Sequence of chain 1.G:
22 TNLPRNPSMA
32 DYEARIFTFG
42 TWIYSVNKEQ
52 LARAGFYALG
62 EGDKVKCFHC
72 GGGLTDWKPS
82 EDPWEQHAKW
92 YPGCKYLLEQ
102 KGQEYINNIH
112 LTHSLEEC

Sequence of chain 1.F:
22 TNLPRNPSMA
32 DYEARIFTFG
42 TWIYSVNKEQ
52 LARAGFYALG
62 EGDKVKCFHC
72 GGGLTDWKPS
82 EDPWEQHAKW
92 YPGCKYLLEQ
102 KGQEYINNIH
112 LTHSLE

A small-molecule ligand and the protein it binds are described below.
Small molecule (SMILES): CCO[C@@H]1C[C@@H]2CN(C(=O)[C@@H](NC(=O)[C@H](C)NC)C3CCC(F)(F)CC3)[C@H](C(=O)N[C@@H]3CCOc4ccccc43)CN2C1

Binding-site contacts:
Ligand atom C13 contacts residue GLY74 of chain 1.G at 3.6 Å.
Ligand atom O31 contacts residue THR76 of chain 1.G at 2.9 Å (h-bond).
Ligand atom C39 contacts residue GLU82 of chain 1.G at 3.5 Å.
Ligand atom C27 contacts residue LYS65 of chain 1.G at 3.8 Å.
Ligand atom C37 contacts residue GLN87 of chain 1.G at 3.9 Å.
Ligand atom C41 contacts residue ASP77 of chain 1.G at 3.4 Å.
Ligand atom N40 contacts residue GLN87 of chain 1.G at 3.6 Å (h-bond).
Ligand atom C37 contacts residue GLU82 of chain 1.G at 3.5 Å.
Ligand atom N40 contacts residue ASP77 of chain 1.G at 3.8 Å.
Ligand atom C1 contacts residue LEU116 of chain 1.F at 3.5 Å (hydrophobic).
Ligand atom C13 contacts residue TYR92 of chain 1.G at 3.3 Å (hydrophobic).
Ligand atom C37 contacts residue ASP77 of chain 1.G at 3.5 Å.
Ligand atom C2 contacts residue LEU112 of chain 1.F at 3.6 Å (hydrophobic).
Ligand atom C25 contacts residue LYS67 of chain 1.G at 3.6 Å.
Ligand atom C35 contacts residue THR76 of chain 1.G at 3.6 Å.
Ligand atom C32 contacts residue THR76 of chain 1.G at 3.6 Å.
Ligand atom C28 contacts residue LEU75 of chain 1.G at 3.8 Å (hydrophobic).
Ligand atom C29 contacts residue GLY74 of chain 1.G at 3.8 Å.
Ligand atom O36 contacts residue GLN87 of chain 1.G at 3.4 Å (h-bond).
Ligand atom N34 contacts residue THR76 of chain 1.G at 2.7 Å (h-bond).
Ligand atom C6 contacts residue TRP91 of chain 1.G at 3.6 Å (hydrophobic).
Ligand atom C15 contacts residue LEU112 of chain 1.F at 3.8 Å (hydrophobic).
Ligand atom C42 contacts residue THR76 of chain 1.G at 3.6 Å.
Ligand atom C39 contacts residue TRP78 of chain 1.G at 3.7 Å (hydrophobic).
Ligand atom N18 contacts residue GLY74 of chain 1.G at 2.9 Å (h-bond).
Ligand atom F46 contacts residue ASP77 of chain 1.G at 3.7 Å.
Ligand atom C37 contacts residue THR76 of chain 1.G at 3.6 Å.
Ligand atom N40 contacts residue GLU82 of chain 1.G at 2.8 Å (salt-bridge).
Ligand atom C27 contacts residue LEU75 of chain 1.G at 3.8 Å (hydrophobic).
Ligand atom C28 contacts residue GLY74 of chain 1.G at 3.7 Å.
Ligand atom C44 contacts residue ASP77 of chain 1.G at 3.6 Å.
Ligand atom C26 contacts residue LEU60 of chain 1.G at 3.5 Å (hydrophobic).
Ligand atom C16 contacts residue GLY74 of chain 1.G at 3.6 Å.
Ligand atom C41 contacts residue GLU82 of chain 1.G at 3.6 Å.
Ligand atom C11 contacts residue GLY74 of chain 1.G at 3.3 Å.
Ligand atom C39 contacts residue GLN87 of chain 1.G at 3.4 Å.
Ligand atom O36 contacts residue TRP91 of chain 1.G at 3.4 Å (h-bond).
Ligand atom C7 contacts residue TRP91 of chain 1.G at 3.8 Å (hydrophobic).
Ligand atom C26 contacts residue GLY74 of chain 1.G at 3.9 Å.
Ligand atom O31 contacts residue LEU75 of chain 1.G at 3.3 Å.